Binding-site contacts:
Ligand atom O6 contacts residue PHE344 of chain 1.D at 3.5 Å.
Ligand atom C6 contacts residue PHE344 of chain 1.D at 3.3 Å (hydrophobic).
Ligand atom N7 contacts residue PHE344 of chain 1.D at 3.7 Å.
Ligand atom N3 contacts residue GLN232 of chain 1.D at 3.2 Å (h-bond).
Ligand atom N7 contacts residue LEU461 of chain 1.D at 4.2 Å.
Ligand atom O6 contacts residue THR460 of chain 1.D at 4.1 Å.
Ligand atom N1 contacts residue PHE344 of chain 1.D at 3.3 Å.
Ligand atom N3 contacts residue XAX1 of chain 1.R at 4.0 Å.
Ligand atom N7 contacts residue THR460 of chain 1.D at 3.0 Å (h-bond).
Ligand atom C8 contacts residue THR460 of chain 1.D at 3.7 Å.
Ligand atom C8 contacts residue PHE459 of chain 1.D at 3.7 Å (hydrophobic).
Ligand atom C4 contacts residue PHE344 of chain 1.D at 3.4 Å (hydrophobic).
Ligand atom O6 contacts residue ALA529 of chain 1.D at 3.8 Å.
Ligand atom N9 contacts residue LEU303 of chain 1.D at 3.9 Å.
Ligand atom C8 contacts residue LEU461 of chain 1.D at 3.4 Å (hydrophobic).
Ligand atom C4 contacts residue GLN232 of chain 1.D at 4.2 Å.
Ligand atom C2 contacts residue GLN232 of chain 1.D at 3.5 Å.
Ligand atom N7 contacts residue PHE459 of chain 1.D at 3.5 Å.
Ligand atom C2 contacts residue ALA529 of chain 1.D at 3.7 Å (hydrophobic).
Ligand atom C2 contacts residue XAX1 of chain 1.R at 2.9 Å.
Ligand atom N9 contacts residue PHE344 of chain 1.D at 3.7 Å.
Ligand atom C5 contacts residue PHE459 of chain 1.D at 3.5 Å (hydrophobic).
Ligand atom N9 contacts residue PHE459 of chain 1.D at 3.8 Å.
Ligand atom O6 contacts residue ARG310 of chain 1.D at 2.8 Å (salt-bridge).
Ligand atom C8 contacts residue PHE344 of chain 1.D at 4.1 Å (hydrophobic).
Ligand atom N1 contacts residue XAX1 of chain 1.R at 3.4 Å (h-bond).
Ligand atom N3 contacts residue ALA528 of chain 1.D at 3.9 Å.
Ligand atom O6 contacts residue SER458 of chain 1.D at 3.9 Å.
Ligand atom C2 contacts residue ALA528 of chain 1.D at 3.7 Å (hydrophobic).
Ligand atom C6 contacts residue ALA529 of chain 1.D at 3.8 Å (hydrophobic).
Ligand atom C5 contacts residue THR460 of chain 1.D at 4.0 Å.
Ligand atom C5 contacts residue PHE344 of chain 1.D at 3.3 Å (hydrophobic).
Ligand atom C6 contacts residue ARG310 of chain 1.D at 3.9 Å.
Ligand atom N1 contacts residue ALA529 of chain 1.D at 3.6 Å.
Ligand atom C6 contacts residue PHE459 of chain 1.D at 4.0 Å (hydrophobic).
Ligand atom C4 contacts residue PHE459 of chain 1.D at 3.6 Å (hydrophobic).
Ligand atom C2 contacts residue PHE344 of chain 1.D at 3.3 Å (hydrophobic).
Ligand atom C8 contacts residue PRO306 of chain 1.D at 3.9 Å (hydrophobic).
Ligand atom N3 contacts residue PHE344 of chain 1.D at 3.3 Å.
Ligand atom N3 contacts residue PHE459 of chain 1.D at 3.8 Å.

The protein below binds the small molecule below.
Small molecule (SMILES): O=c1[nH]cnc2nc[nH]c12

Sequence of chain 1.D:
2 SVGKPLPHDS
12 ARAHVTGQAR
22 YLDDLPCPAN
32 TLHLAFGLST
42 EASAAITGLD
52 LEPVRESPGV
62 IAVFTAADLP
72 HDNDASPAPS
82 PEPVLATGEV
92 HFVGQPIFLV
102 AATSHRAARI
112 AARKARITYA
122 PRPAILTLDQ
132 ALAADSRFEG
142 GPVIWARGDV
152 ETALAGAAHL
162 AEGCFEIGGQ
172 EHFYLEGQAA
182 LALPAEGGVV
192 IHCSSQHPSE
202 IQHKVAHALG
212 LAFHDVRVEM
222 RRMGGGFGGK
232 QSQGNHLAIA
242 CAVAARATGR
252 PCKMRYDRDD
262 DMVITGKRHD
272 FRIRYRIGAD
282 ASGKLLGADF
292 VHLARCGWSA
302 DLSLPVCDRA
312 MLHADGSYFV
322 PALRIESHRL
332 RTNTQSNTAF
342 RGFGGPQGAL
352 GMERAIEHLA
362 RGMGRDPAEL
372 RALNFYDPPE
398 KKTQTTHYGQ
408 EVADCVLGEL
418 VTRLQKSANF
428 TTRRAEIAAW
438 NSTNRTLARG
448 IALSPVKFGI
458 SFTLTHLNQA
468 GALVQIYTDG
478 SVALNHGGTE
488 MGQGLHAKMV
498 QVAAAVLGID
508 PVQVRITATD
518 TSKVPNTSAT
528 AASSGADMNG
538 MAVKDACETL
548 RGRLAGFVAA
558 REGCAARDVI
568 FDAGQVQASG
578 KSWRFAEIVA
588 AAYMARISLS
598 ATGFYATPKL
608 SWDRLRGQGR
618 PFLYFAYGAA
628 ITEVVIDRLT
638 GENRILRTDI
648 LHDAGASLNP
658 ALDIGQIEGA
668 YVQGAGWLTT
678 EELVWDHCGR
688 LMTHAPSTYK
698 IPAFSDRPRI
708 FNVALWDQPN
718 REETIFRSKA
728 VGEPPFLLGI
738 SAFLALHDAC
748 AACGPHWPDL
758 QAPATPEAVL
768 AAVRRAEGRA